Sequence of chain 1.A:
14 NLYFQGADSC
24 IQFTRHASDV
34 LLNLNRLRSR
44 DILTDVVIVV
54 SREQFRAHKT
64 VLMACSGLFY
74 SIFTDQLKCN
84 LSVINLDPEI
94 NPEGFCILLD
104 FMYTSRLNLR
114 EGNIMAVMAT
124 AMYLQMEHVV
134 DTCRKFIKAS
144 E

Binding-site contacts:
Ligand atom N1 contacts residue EDO1 of chain 2.J at 3.1 Å (h-bond).
Ligand atom C9 contacts residue EDO1 of chain 2.J at 3.4 Å.
Ligand atom C21 contacts residue ASN36 of chain 1.A at 3.6 Å.
Ligand atom C4 contacts residue TYR73 of chain 2.A at 3.5 Å (hydrophobic).
Ligand atom C8 contacts residue MET66 of chain 2.A at 3.3 Å (hydrophobic).
Ligand atom O1 contacts residue EDO1 of chain 2.E at 3.6 Å.
Ligand atom C15 contacts residue GLN128 of chain 2.A at 3.3 Å.
Ligand atom C9 contacts residue ALA67 of chain 2.A at 3.4 Å (hydrophobic).
Ligand atom C9 contacts residue MET66 of chain 2.A at 3.5 Å (hydrophobic).
Ligand atom CL contacts residue LEU40 of chain 1.A at 3.6 Å.
Ligand atom N3 contacts residue GLN128 of chain 2.A at 3.4 Å (h-bond).
Ligand atom C7 contacts residue ASN36 of chain 1.A at 3.6 Å.
Ligand atom C17 contacts residue EDO1 of chain 2.J at 3.4 Å.
Ligand atom O1 contacts residue GLU130 of chain 2.A at 3.0 Å (salt-bridge).
Ligand atom C9 contacts residue ASN36 of chain 1.A at 3.7 Å.
Ligand atom CL contacts residue ALA67 of chain 2.A at 3.7 Å.
Ligand atom C19 contacts residue ALA67 of chain 2.A at 3.4 Å (hydrophobic).
Ligand atom C11 contacts residue EDO1 of chain 2.E at 3.4 Å.
Ligand atom C16 contacts residue CYS68 of chain 2.A at 3.4 Å (hydrophobic).
Ligand atom C20 contacts residue ASP32 of chain 1.A at 3.5 Å.
Ligand atom O1 contacts residue GLN128 of chain 2.A at 3.2 Å (h-bond).
Ligand atom C14 contacts residue GLN128 of chain 2.A at 3.4 Å.
Ligand atom C14 contacts residue GLU130 of chain 2.A at 3.7 Å.
Ligand atom C15 contacts residue EDO1 of chain 2.E at 3.4 Å.
Ligand atom N4 contacts residue EDO1 of chain 2.E at 3.6 Å (h-bond).
Ligand atom N3 contacts residue EDO1 of chain 2.E at 3.3 Å (h-bond).
Ligand atom N2 contacts residue MET66 of chain 2.A at 3.0 Å (h-bond).
Ligand atom C10 contacts residue EDO1 of chain 2.J at 3.6 Å.
Ligand atom C7 contacts residue TYR73 of chain 2.A at 3.4 Å (hydrophobic).
Ligand atom CL contacts residue MET66 of chain 2.A at 3.4 Å.
Ligand atom C21 contacts residue TYR73 of chain 2.A at 3.5 Å (hydrophobic).
Ligand atom N2 contacts residue EDO1 of chain 2.J at 3.6 Å.
Ligand atom C11 contacts residue GLY70 of chain 2.A at 3.5 Å.
Ligand atom N2 contacts residue ASN36 of chain 1.A at 3.4 Å (h-bond).
Ligand atom C2 contacts residue EDO1 of chain 2.J at 3.4 Å.
Ligand atom C10 contacts residue EDO1 of chain 2.E at 3.6 Å.
Ligand atom C12 contacts residue GLY70 of chain 2.A at 3.4 Å.
Ligand atom C17 contacts residue EDO1 of chain 2.E at 3.7 Å.
Ligand atom C13 contacts residue EDO1 of chain 2.J at 3.6 Å.
Ligand atom C8 contacts residue EDO1 of chain 2.J at 3.4 Å.

This protein binds this small molecule.
Small molecule (SMILES): C[C@@H]1CN(c2ncc(Cl)c(Nc3ccc4c(c3)n(CCC(C)(C)O)c(=O)n4C)n2)C[C@H](C)O1

Sequence of chain 2.A:
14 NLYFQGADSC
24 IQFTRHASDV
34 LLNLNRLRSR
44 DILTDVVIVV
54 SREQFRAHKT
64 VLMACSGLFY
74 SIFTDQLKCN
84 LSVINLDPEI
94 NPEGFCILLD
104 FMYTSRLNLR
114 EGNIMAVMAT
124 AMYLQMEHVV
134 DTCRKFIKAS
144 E